Binding-site contacts:
Ligand atom O7 contacts residue PHE69 of chain 1.C at 4.1 Å.
Ligand atom C8 contacts residue ASN72 of chain 1.C at 4.0 Å.
Ligand atom O5 contacts residue ASN72 of chain 1.C at 2.2 Å (h-bond).
Ligand atom C4 contacts residue ASN72 of chain 1.C at 4.2 Å.
Ligand atom N2 contacts residue GLU71 of chain 1.C at 4.5 Å.
Ligand atom C8 contacts residue GLU71 of chain 1.C at 3.5 Å.
Ligand atom C1 contacts residue ASN72 of chain 1.C at 1.4 Å.
Ligand atom C7 contacts residue GLU71 of chain 1.C at 3.5 Å.
Ligand atom O5 contacts residue THR74 of chain 1.C at 4.4 Å.
Ligand atom C3 contacts residue ASN72 of chain 1.C at 3.8 Å.
Ligand atom C5 contacts residue ASN72 of chain 1.C at 3.5 Å.
Ligand atom O7 contacts residue GLU71 of chain 1.C at 3.4 Å (salt-bridge).
Ligand atom C2 contacts residue ASN72 of chain 1.C at 2.5 Å.
Ligand atom C7 contacts residue ASN72 of chain 1.C at 3.7 Å.
Ligand atom N2 contacts residue ASN72 of chain 1.C at 2.8 Å (h-bond).

Sequence of chain 1.C:
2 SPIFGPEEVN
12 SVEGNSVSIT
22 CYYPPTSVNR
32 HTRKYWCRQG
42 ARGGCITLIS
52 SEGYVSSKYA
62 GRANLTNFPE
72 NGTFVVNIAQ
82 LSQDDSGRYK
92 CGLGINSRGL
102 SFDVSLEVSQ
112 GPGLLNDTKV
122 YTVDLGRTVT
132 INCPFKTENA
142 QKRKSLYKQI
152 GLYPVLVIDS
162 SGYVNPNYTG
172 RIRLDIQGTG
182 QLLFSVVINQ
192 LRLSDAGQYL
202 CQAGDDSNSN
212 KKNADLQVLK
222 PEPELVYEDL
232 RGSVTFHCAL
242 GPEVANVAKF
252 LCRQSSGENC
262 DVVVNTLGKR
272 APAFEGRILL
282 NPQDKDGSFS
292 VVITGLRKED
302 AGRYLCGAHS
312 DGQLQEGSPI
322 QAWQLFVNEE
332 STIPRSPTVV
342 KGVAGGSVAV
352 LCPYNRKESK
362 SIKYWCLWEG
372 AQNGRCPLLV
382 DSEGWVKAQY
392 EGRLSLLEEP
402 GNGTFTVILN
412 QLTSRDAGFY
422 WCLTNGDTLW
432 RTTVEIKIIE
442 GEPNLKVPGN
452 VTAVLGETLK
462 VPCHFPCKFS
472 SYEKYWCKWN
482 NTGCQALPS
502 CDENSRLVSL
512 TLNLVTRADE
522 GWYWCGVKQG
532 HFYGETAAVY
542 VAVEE

A small-molecule ligand and the protein it binds are described below.
Small molecule (SMILES): CC(=O)N[C@H]1[C@H](O[C@H]2[C@H](O)[C@@H](NC(C)=O)CO[C@@H]2CO)O[C@H](CO)[C@@H](O[C@@H]2O[C@H](CO)[C@@H](O)[C@H](O)[C@@H]2O)[C@@H]1O